Binding-site contacts:
Ligand atom O contacts residue MET5 of chain 1.D at 3.6 Å.
Ligand atom CD1 contacts residue GLN155 of chain 1.D at 3.4 Å.
Ligand atom CG2 contacts residue THR73 of chain 1.D at 3.4 Å.
Ligand atom CB contacts residue TYR99 of chain 1.D at 3.5 Å (hydrophobic).
Ligand atom OE1 contacts residue ARG163 of chain 1.D at 3.5 Å.
Ligand atom O contacts residue TYR84 of chain 1.D at 3.4 Å (h-bond).
Ligand atom CB contacts residue TYR99 of chain 1.D at 3.5 Å (hydrophobic).
Ligand atom C contacts residue TYR99 of chain 1.D at 3.5 Å (hydrophobic).
Ligand atom N contacts residue ASP77 of chain 1.D at 2.8 Å (salt-bridge).
Ligand atom OXT contacts residue TYR84 of chain 1.D at 2.7 Å (h-bond).
Ligand atom CE contacts residue ASP116 of chain 1.D at 3.4 Å.
Ligand atom O contacts residue TRP147 of chain 1.D at 2.9 Å (h-bond).
Ligand atom N contacts residue TYR7 of chain 1.D at 3.6 Å (h-bond).
Ligand atom ND2 contacts residue VAL76 of chain 1.D at 3.4 Å.
Ligand atom N contacts residue TYR99 of chain 1.D at 2.7 Å (h-bond).
Ligand atom CB contacts residue TRP167 of chain 1.D at 3.5 Å (hydrophobic).
Ligand atom NZ contacts residue ALA150 of chain 1.D at 3.0 Å (h-bond).
Ligand atom C contacts residue GLU63 of chain 1.D at 3.5 Å.
Ligand atom NZ contacts residue ASP77 of chain 1.D at 3.0 Å (salt-bridge).
Ligand atom O contacts residue TYR7 of chain 1.D at 3.2 Å.
Ligand atom OE2 contacts residue ARG163 of chain 1.D at 3.3 Å.
Ligand atom CG2 contacts residue GLN70 of chain 1.D at 3.6 Å.
Ligand atom O contacts residue THR73 of chain 1.D at 3.4 Å.
Ligand atom CA contacts residue GLU63 of chain 1.D at 3.3 Å.
Ligand atom OXT contacts residue THR143 of chain 1.D at 3.0 Å (h-bond).
Ligand atom CD1 contacts residue GLN156 of chain 1.D at 3.4 Å.
Ligand atom O contacts residue THR80 of chain 1.D at 3.1 Å.
Ligand atom CB contacts residue TYR9 of chain 1.D at 3.4 Å (hydrophobic).
Ligand atom CD2 contacts residue GLN156 of chain 1.D at 3.5 Å.
Ligand atom CB contacts residue ASP77 of chain 1.D at 3.4 Å.
Ligand atom N contacts residue GLU63 of chain 1.D at 2.9 Å (salt-bridge).
Ligand atom O contacts residue TYR159 of chain 1.D at 2.7 Å (h-bond).
Ligand atom CA contacts residue TYR99 of chain 1.D at 3.4 Å (hydrophobic).
Ligand atom N contacts residue TYR7 of chain 1.D at 3.0 Å (h-bond).
Ligand atom C contacts residue TYR7 of chain 1.D at 3.4 Å (hydrophobic).
Ligand atom N contacts residue TYR171 of chain 1.D at 2.7 Å (h-bond).
Ligand atom CG1 contacts residue GLN70 of chain 1.D at 3.5 Å.
Ligand atom CA contacts residue ASP77 of chain 1.D at 3.6 Å.
Ligand atom NZ contacts residue GLN155 of chain 1.D at 3.4 Å (h-bond).
Ligand atom C contacts residue TYR84 of chain 1.D at 3.4 Å (hydrophobic).

Sequence of chain 1.D:
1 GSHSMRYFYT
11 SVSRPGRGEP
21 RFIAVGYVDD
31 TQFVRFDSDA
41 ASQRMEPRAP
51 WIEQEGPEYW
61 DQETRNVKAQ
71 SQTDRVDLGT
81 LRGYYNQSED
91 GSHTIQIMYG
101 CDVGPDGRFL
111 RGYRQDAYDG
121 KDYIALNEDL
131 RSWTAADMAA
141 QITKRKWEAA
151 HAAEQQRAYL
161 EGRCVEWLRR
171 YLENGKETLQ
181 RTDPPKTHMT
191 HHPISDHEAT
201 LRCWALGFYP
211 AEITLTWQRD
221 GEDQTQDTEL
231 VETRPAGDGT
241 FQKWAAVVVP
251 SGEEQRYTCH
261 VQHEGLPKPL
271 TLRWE

A small-molecule ligand and the protein it binds are described below.
Small molecule (SMILES): CC[C@H](C)[C@H](NC(=O)[C@H](CC1=c2ccccc2=NC1)NC(=O)[C@H](CCC(=O)O)NC(=O)[C@H](CC(C)C)NC(=O)[C@H](C)NC(=O)[C@@H](N)CO)C(=O)N[C@@H](CCCCN)C(=O)N[C@@H](CC(N)=O)C(=O)N[C@@H](CCCCN)C(=O)O